Binding-site contacts:
Ligand atom C4 contacts residue HIS91 of chain 1.B at 3.4 Å.
Ligand atom C1 contacts residue ARG66 of chain 1.B at 3.6 Å.
Ligand atom C3 contacts residue NDP1 of chain 1.W at 3.4 Å.
Ligand atom O8 contacts residue NDP1 of chain 1.W at 3.5 Å.
Ligand atom C1 contacts residue ARG226 of chain 1.B at 4.0 Å.
Ligand atom O7 contacts residue 7N51 of chain 1.U at 0.6 Å (h-bond).
Ligand atom C4 contacts residue NDP1 of chain 1.W at 4.0 Å.
Ligand atom O8 contacts residue ALA67 of chain 1.B at 3.2 Å (h-bond).
Ligand atom C3 contacts residue 7N51 of chain 1.U at 0.7 Å.
Ligand atom C2 contacts residue 7N51 of chain 1.U at 0.9 Å.
Ligand atom C5 contacts residue TYR282 of chain 1.B at 3.0 Å (hydrophobic).
Ligand atom C6 contacts residue PHE50 of chain 1.B at 3.6 Å (hydrophobic).
Ligand atom C4 contacts residue TYR282 of chain 1.B at 3.4 Å (hydrophobic).
Ligand atom C2 contacts residue HIS274 of chain 1.B at 3.8 Å.
Ligand atom O8 contacts residue GLY68 of chain 1.B at 2.9 Å (h-bond).
Ligand atom O9 contacts residue ARG66 of chain 1.B at 2.8 Å (salt-bridge).
Ligand atom C3 contacts residue HIS274 of chain 1.B at 4.2 Å.
Ligand atom O8 contacts residue ARG226 of chain 1.B at 3.0 Å (salt-bridge).
Ligand atom C5 contacts residue 7N51 of chain 1.U at 1.8 Å.
Ligand atom C5 contacts residue ILE65 of chain 1.B at 3.9 Å (hydrophobic).
Ligand atom C1 contacts residue 7N51 of chain 1.U at 1.1 Å.
Ligand atom O9 contacts residue 7N51 of chain 1.U at 1.8 Å.
Ligand atom C2 contacts residue ARG226 of chain 1.B at 4.2 Å.
Ligand atom O7 contacts residue ARG66 of chain 1.B at 3.6 Å.
Ligand atom C2 contacts residue NDP1 of chain 1.W at 3.6 Å.
Ligand atom C1 contacts residue NDP1 of chain 1.W at 3.3 Å.
Ligand atom O8 contacts residue 7N51 of chain 1.U at 0.5 Å (h-bond).
Ligand atom C1 contacts residue GLY68 of chain 1.B at 3.9 Å.
Ligand atom O7 contacts residue ALA67 of chain 1.B at 2.8 Å (h-bond).
Ligand atom O9 contacts residue ARG226 of chain 1.B at 4.0 Å.
Ligand atom C6 contacts residue ARG66 of chain 1.B at 4.2 Å.
Ligand atom C5 contacts residue ARG66 of chain 1.B at 4.2 Å.
Ligand atom O7 contacts residue HIS91 of chain 1.B at 3.4 Å (h-bond).
Ligand atom C4 contacts residue 7N51 of chain 1.U at 1.2 Å.
Ligand atom O7 contacts residue NDP1 of chain 1.W at 3.1 Å.
Ligand atom C2 contacts residue ARG66 of chain 1.B at 4.0 Å.
Ligand atom O9 contacts residue HIS274 of chain 1.B at 3.9 Å.
Ligand atom O8 contacts residue ARG66 of chain 1.B at 3.6 Å.
Ligand atom C1 contacts residue ALA67 of chain 1.B at 3.4 Å (hydrophobic).
Ligand atom C6 contacts residue 7N51 of chain 1.U at 1.8 Å.

This protein binds this small molecule.
Small molecule (SMILES): CCCC[C@@H](O)C(=O)O

Sequence of chain 1.B:
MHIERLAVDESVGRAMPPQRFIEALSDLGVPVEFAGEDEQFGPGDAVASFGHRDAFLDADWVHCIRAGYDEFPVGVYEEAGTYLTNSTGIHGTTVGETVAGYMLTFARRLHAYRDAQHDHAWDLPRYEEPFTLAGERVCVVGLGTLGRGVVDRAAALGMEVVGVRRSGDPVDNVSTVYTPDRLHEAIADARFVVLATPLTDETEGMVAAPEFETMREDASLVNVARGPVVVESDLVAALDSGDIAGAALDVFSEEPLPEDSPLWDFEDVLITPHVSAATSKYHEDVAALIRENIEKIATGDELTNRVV